Sequence of chain 2.A:
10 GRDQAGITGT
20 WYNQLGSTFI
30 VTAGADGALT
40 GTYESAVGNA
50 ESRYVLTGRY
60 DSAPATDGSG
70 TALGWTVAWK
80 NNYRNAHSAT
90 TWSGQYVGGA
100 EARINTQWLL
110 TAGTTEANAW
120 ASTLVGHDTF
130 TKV

The small molecule below binds the protein below.
Small molecule (SMILES): O=C(CCCC[C@@H]1SC[C@@H]2NC(=O)N[C@@H]21)N[C@@H]1CC(=O)[C@H](c2cc(CS)cc(CS)c2)C1=O

Binding-site contacts:
Ligand atom C7 contacts residue ALA49 of chain 2.A at 3.9 Å (hydrophobic).
Ligand atom C5 contacts residue VAL46 of chain 2.A at 3.7 Å (hydrophobic).
Ligand atom C9 contacts residue ASN48 of chain 2.A at 3.7 Å.
Ligand atom C contacts residue LEU24 of chain 2.A at 3.7 Å (hydrophobic).
Ligand atom C7 contacts residue TRP78 of chain 2.A at 3.8 Å (hydrophobic).
Ligand atom S2 contacts residue ASN48 of chain 2.A at 3.8 Å.
Ligand atom C16 contacts residue PEG1 of chain 2.C at 3.7 Å.
Ligand atom C4 contacts residue TRP119 of chain 2.B at 3.7 Å (hydrophobic).
Ligand atom O contacts residue SER26 of chain 2.A at 2.7 Å (h-bond).
Ligand atom C8 contacts residue ASN48 of chain 2.A at 3.6 Å.
Ligand atom N contacts residue VAL46 of chain 2.A at 3.6 Å.
Ligand atom C2 contacts residue TRP107 of chain 2.A at 3.7 Å (hydrophobic).
Ligand atom N2 contacts residue SER87 of chain 2.A at 3.0 Å (h-bond).
Ligand atom C6 contacts residue LEU109 of chain 2.A at 3.7 Å (hydrophobic).
Ligand atom C contacts residue SER26 of chain 2.A at 3.7 Å.
Ligand atom C contacts residue TYR42 of chain 2.A at 3.5 Å (hydrophobic).
Ligand atom C3 contacts residue TRP107 of chain 2.A at 3.3 Å (hydrophobic).
Ligand atom N1 contacts residue LEU24 of chain 2.A at 3.7 Å.
Ligand atom S2 contacts residue GLY47 of chain 2.A at 3.6 Å.
Ligand atom N1 contacts residue ASP127 of chain 2.A at 2.9 Å (salt-bridge).
Ligand atom C10 contacts residue SER87 of chain 2.A at 3.6 Å.
Ligand atom S contacts residue TRP78 of chain 2.A at 3.6 Å.
Ligand atom C contacts residue ASP127 of chain 2.A at 3.7 Å.
Ligand atom C1 contacts residue TRP119 of chain 2.B at 3.7 Å (hydrophobic).
Ligand atom C contacts residue ASN22 of chain 2.A at 3.8 Å.
Ligand atom C1 contacts residue VAL46 of chain 2.A at 3.7 Å (hydrophobic).
Ligand atom O3 contacts residue GLY47 of chain 2.A at 3.6 Å.
Ligand atom O3 contacts residue ASN48 of chain 2.A at 2.8 Å (h-bond).
Ligand atom C8 contacts residue TRP78 of chain 2.A at 3.5 Å (hydrophobic).
Ligand atom N contacts residue SER44 of chain 2.A at 3.0 Å (h-bond).
Ligand atom S contacts residue TRP91 of chain 2.A at 3.8 Å.
Ligand atom O1 contacts residue ASN48 of chain 2.A at 3.2 Å.
Ligand atom C5 contacts residue SER44 of chain 2.A at 3.5 Å.
Ligand atom O contacts residue TYR42 of chain 2.A at 2.7 Å (h-bond).
Ligand atom C21 contacts residue LEU109 of chain 2.A at 3.9 Å (hydrophobic).
Ligand atom O contacts residue ASP127 of chain 2.A at 3.8 Å.
Ligand atom O1 contacts residue ALA85 of chain 2.A at 3.5 Å.
Ligand atom C6 contacts residue TRP78 of chain 2.A at 3.7 Å (hydrophobic).
Ligand atom O contacts residue ASN22 of chain 2.A at 3.1 Å (h-bond).
Ligand atom S contacts residue THR89 of chain 2.A at 3.3 Å (h-bond).

Sequence of chain 2.B:
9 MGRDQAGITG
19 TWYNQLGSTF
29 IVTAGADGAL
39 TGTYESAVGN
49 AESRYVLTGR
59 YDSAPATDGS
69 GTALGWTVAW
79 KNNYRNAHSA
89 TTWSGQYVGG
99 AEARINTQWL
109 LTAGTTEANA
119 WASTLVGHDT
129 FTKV